Binding-site contacts:
Ligand atom O4 contacts residue CYS208 of chain 1.A at 2.8 Å.
Ligand atom C12 contacts residue ASN36 of chain 1.A at 3.5 Å.
Ligand atom C1 contacts residue LEU35 of chain 1.A at 3.3 Å (hydrophobic).
Ligand atom C19 contacts residue GLY39 of chain 1.A at 3.9 Å.
Ligand atom C22 contacts residue GLN114 of chain 1.A at 3.5 Å.
Ligand atom C19 contacts residue MET76 of chain 1.A at 3.9 Å (hydrophobic).
Ligand atom O5 contacts residue PHE221 of chain 1.A at 3.3 Å.
Ligand atom O2 contacts residue LEU35 of chain 1.A at 3.6 Å (h-bond).
Ligand atom C6 contacts residue MET76 of chain 1.A at 3.8 Å (hydrophobic).
Ligand atom O2 contacts residue ASN36 of chain 1.A at 3.6 Å.
Ligand atom C21 contacts residue MET32 of chain 1.A at 3.7 Å (hydrophobic).
Ligand atom C15 contacts residue MET73 of chain 1.A at 3.7 Å (hydrophobic).
Ligand atom C12 contacts residue LEU35 of chain 1.A at 3.7 Å (hydrophobic).
Ligand atom C5 contacts residue MET76 of chain 1.A at 3.9 Å (hydrophobic).
Ligand atom O1 contacts residue ARG83 of chain 1.A at 2.9 Å (salt-bridge).
Ligand atom C3 contacts residue PHE95 of chain 1.A at 3.7 Å (hydrophobic).
Ligand atom C21 contacts residue ASN36 of chain 1.A at 3.3 Å.
Ligand atom C1 contacts residue GLY39 of chain 1.A at 3.4 Å.
Ligand atom C4 contacts residue LEU80 of chain 1.A at 3.9 Å (hydrophobic).
Ligand atom O5 contacts residue ASN36 of chain 1.A at 3.3 Å (h-bond).
Ligand atom C2 contacts residue LEU38 of chain 1.A at 3.8 Å (hydrophobic).
Ligand atom C2 contacts residue GLY39 of chain 1.A at 3.6 Å.
Ligand atom O4 contacts residue PHE207 of chain 1.A at 3.8 Å.
Ligand atom C3 contacts residue GLN42 of chain 1.A at 3.4 Å.
Ligand atom C3 contacts residue ARG83 of chain 1.A at 3.9 Å.
Ligand atom O4 contacts residue THR211 of chain 1.A at 3.5 Å (h-bond).
Ligand atom O5 contacts residue THR211 of chain 1.A at 3.4 Å.
Ligand atom O1 contacts residue PHE95 of chain 1.A at 3.4 Å.
Ligand atom C2 contacts residue GLN42 of chain 1.A at 3.6 Å.
Ligand atom O5 contacts residue VAL219 of chain 1.A at 3.9 Å.
Ligand atom C11 contacts residue LEU35 of chain 1.A at 3.6 Å (hydrophobic).
Ligand atom O3 contacts residue GLN114 of chain 1.A at 3.9 Å.
Ligand atom C4 contacts residue MET76 of chain 1.A at 3.8 Å (hydrophobic).
Ligand atom O1 contacts residue GLN42 of chain 1.A at 3.3 Å (h-bond).
Ligand atom O1 contacts residue LEU38 of chain 1.A at 3.8 Å.
Ligand atom C7 contacts residue MET73 of chain 1.A at 3.6 Å (hydrophobic).
Ligand atom C8 contacts residue MET73 of chain 1.A at 3.8 Å (hydrophobic).
Ligand atom C2 contacts residue LEU35 of chain 1.A at 3.8 Å (hydrophobic).
Ligand atom C18 contacts residue CYS208 of chain 1.A at 3.8 Å (hydrophobic).
Ligand atom F1 contacts residue PHE95 of chain 1.A at 3.6 Å.

Sequence of chain 1.A:
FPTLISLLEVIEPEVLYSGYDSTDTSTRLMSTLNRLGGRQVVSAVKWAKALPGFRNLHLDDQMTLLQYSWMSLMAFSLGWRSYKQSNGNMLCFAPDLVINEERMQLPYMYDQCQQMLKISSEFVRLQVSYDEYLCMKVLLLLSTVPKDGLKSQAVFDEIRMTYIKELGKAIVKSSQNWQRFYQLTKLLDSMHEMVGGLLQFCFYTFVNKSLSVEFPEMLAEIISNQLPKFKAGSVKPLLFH

This small molecule binds to this protein.
Small molecule (SMILES): C[C@@H]1C[C@H]2[C@@H]3CCC4=CC(=O)C=C[C@]4(C)[C@@]3(F)[C@@H](O)C[C@]2(C)[C@@]1(O)C(=O)CO